The small molecule below binds the protein below.
Small molecule (SMILES): CC(=O)N[C@@H]1[C@@H](O)[C@H](O)[C@@H](CO)O[C@H]1O

Sequence of chain 1.B:
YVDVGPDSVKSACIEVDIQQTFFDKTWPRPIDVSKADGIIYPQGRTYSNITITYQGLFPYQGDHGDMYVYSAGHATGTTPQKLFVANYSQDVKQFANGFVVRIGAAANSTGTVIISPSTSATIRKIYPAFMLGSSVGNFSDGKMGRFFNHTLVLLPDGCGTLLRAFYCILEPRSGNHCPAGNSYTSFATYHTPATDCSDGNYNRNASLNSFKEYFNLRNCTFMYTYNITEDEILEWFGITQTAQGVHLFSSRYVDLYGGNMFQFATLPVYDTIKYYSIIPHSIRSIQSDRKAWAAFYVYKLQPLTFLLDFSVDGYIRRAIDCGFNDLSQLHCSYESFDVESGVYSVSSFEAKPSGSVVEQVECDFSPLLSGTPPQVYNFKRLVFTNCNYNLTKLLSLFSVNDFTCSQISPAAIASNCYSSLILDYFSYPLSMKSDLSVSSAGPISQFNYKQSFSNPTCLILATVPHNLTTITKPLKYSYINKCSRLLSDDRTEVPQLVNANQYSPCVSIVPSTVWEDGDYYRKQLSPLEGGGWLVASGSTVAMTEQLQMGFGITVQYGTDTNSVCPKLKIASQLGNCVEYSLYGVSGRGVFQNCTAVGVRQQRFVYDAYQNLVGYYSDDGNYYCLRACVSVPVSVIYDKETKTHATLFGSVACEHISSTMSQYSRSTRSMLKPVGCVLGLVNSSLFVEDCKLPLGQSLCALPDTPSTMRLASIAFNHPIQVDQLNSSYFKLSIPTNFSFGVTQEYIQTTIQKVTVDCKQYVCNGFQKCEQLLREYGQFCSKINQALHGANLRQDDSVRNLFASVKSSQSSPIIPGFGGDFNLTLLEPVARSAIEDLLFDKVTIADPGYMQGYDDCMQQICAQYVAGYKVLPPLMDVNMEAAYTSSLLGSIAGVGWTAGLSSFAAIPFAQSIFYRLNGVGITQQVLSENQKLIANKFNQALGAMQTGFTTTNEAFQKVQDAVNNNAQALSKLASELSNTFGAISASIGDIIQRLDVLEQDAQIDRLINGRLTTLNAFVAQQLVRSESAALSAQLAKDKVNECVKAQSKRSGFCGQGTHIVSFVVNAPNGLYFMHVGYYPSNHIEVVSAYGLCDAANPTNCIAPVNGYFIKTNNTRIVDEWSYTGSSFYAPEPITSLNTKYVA

Binding-site contacts:
Ligand atom C6 contacts residue ASN757 of chain 1.B at 4.2 Å.
Ligand atom O6 contacts residue ASN757 of chain 1.B at 4.0 Å.
Ligand atom C2 contacts residue ASN757 of chain 1.B at 3.8 Å.
Ligand atom O5 contacts residue ASN757 of chain 1.B at 2.6 Å (h-bond).
Ligand atom C1 contacts residue ASN757 of chain 1.B at 2.4 Å.
Ligand atom C7 contacts residue ASN757 of chain 1.B at 4.3 Å.
Ligand atom C5 contacts residue ASN757 of chain 1.B at 3.4 Å.
Ligand atom N2 contacts residue ASN757 of chain 1.B at 3.7 Å.